Sequence of chain 19.F:
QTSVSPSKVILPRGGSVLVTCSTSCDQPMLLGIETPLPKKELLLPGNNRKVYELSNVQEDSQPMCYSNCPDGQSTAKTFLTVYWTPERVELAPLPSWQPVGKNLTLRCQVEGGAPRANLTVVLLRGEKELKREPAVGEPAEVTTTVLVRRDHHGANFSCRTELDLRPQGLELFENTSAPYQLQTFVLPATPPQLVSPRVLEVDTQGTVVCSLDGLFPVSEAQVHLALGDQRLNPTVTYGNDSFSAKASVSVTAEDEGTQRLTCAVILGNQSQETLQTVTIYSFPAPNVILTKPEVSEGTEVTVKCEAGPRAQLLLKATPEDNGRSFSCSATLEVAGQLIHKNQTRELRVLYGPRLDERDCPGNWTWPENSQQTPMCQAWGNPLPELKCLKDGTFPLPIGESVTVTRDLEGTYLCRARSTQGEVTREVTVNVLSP

This small molecule binds to this protein.
Small molecule (SMILES): CC(=O)N[C@@H]1[C@@H](O)[C@H](O)[C@@H](CO)O[C@H]1O

Binding-site contacts:
Ligand atom N2 contacts residue ASN156 of chain 19.F at 2.5 Å (h-bond).
Ligand atom O5 contacts residue ASN156 of chain 19.F at 2.5 Å (h-bond).
Ligand atom C1 contacts residue GLY126 of chain 19.F at 3.4 Å.
Ligand atom C7 contacts residue ASN156 of chain 19.F at 3.3 Å.
Ligand atom C5 contacts residue ASN156 of chain 19.F at 3.7 Å.
Ligand atom C8 contacts residue ASN156 of chain 19.F at 4.2 Å.
Ligand atom O4 contacts residue GLU127 of chain 19.F at 3.1 Å (salt-bridge).
Ligand atom C3 contacts residue GLU127 of chain 19.F at 3.6 Å.
Ligand atom C4 contacts residue ASN156 of chain 19.F at 4.2 Å.
Ligand atom C1 contacts residue ASN156 of chain 19.F at 1.4 Å.
Ligand atom C2 contacts residue ASN156 of chain 19.F at 2.3 Å.
Ligand atom C3 contacts residue ASN156 of chain 19.F at 3.6 Å.
Ligand atom C4 contacts residue GLU127 of chain 19.F at 3.6 Å.
Ligand atom O5 contacts residue GLY126 of chain 19.F at 3.7 Å.
Ligand atom C5 contacts residue GLU127 of chain 19.F at 3.6 Å.
Ligand atom O3 contacts residue GLU127 of chain 19.F at 4.2 Å.
Ligand atom O7 contacts residue ASN156 of chain 19.F at 3.2 Å (h-bond).
Ligand atom C8 contacts residue PRO179 of chain 19.F at 4.4 Å (hydrophobic).
Ligand atom C6 contacts residue GLU127 of chain 19.F at 3.8 Å.
Ligand atom C6 contacts residue LYS128 of chain 19.F at 4.3 Å.
Ligand atom C5 contacts residue GLY126 of chain 19.F at 4.0 Å.